Sequence of chain 2.A:
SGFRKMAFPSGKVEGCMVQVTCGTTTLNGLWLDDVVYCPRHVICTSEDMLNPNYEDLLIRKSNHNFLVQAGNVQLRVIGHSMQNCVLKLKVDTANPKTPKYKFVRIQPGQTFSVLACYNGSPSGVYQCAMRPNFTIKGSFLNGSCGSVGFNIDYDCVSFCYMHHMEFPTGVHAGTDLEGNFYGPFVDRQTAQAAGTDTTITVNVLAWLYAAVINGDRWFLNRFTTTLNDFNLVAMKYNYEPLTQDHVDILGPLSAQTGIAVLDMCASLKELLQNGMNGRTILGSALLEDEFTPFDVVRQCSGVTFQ

Sequence of chain 1.A:
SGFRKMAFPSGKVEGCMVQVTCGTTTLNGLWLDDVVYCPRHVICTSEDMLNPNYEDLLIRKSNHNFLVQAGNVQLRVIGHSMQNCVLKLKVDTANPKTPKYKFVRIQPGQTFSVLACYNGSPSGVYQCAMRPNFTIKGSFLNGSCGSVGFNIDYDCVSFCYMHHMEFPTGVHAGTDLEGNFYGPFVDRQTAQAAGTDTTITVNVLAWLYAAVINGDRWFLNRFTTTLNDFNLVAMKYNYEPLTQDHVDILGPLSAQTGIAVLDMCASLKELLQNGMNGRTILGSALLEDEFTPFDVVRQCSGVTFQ

Binding-site contacts:
Ligand atom C20 contacts residue HIS41 of chain 2.A at 3.6 Å.
Ligand atom O3 contacts residue GLU166 of chain 2.A at 2.8 Å (salt-bridge).
Ligand atom F1 contacts residue PRO168 of chain 2.A at 3.3 Å.
Ligand atom F1 contacts residue PHE167 of chain 2.A at 3.3 Å.
Ligand atom N5 contacts residue CYS145 of chain 2.A at 2.7 Å (h-bond).
Ligand atom F3 contacts residue PHE167 of chain 2.A at 3.3 Å.
Ligand atom O3 contacts residue MET165 of chain 2.A at 3.3 Å.
Ligand atom C20 contacts residue MET49 of chain 2.A at 3.6 Å (hydrophobic).
Ligand atom C23 contacts residue GLU166 of chain 2.A at 3.3 Å.
Ligand atom C6 contacts residue ASN142 of chain 2.A at 3.6 Å.
Ligand atom F2 contacts residue MET165 of chain 2.A at 3.1 Å.
Ligand atom F2 contacts residue GLU166 of chain 2.A at 3.0 Å.
Ligand atom O1 contacts residue HIS163 of chain 2.A at 2.7 Å (h-bond).
Ligand atom C20 contacts residue TYR54 of chain 2.A at 3.6 Å (hydrophobic).
Ligand atom F3 contacts residue MET165 of chain 2.A at 3.1 Å.
Ligand atom O1 contacts residue HIS172 of chain 2.A at 3.5 Å.
Ligand atom O1 contacts residue PHE140 of chain 2.A at 3.5 Å.
Ligand atom C4 contacts residue SER144 of chain 2.A at 3.7 Å.
Ligand atom O4 contacts residue GLN189 of chain 2.A at 3.2 Å.
Ligand atom C9 contacts residue HIS164 of chain 2.A at 3.5 Å.
Ligand atom N5 contacts residue SER144 of chain 2.A at 3.4 Å (h-bond).
Ligand atom C4 contacts residue CYS145 of chain 2.A at 3.2 Å (hydrophobic).
Ligand atom N5 contacts residue GLY143 of chain 2.A at 3.5 Å (h-bond).
Ligand atom C21 contacts residue GLU166 of chain 2.A at 3.6 Å.
Ligand atom F2 contacts residue PHE167 of chain 2.A at 3.1 Å.
Ligand atom N2 contacts residue PHE140 of chain 2.A at 3.4 Å (h-bond).
Ligand atom C3 contacts residue CYS145 of chain 2.A at 1.8 Å (hydrophobic).
Ligand atom N2 contacts residue GLU166 of chain 2.A at 2.8 Å (salt-bridge).
Ligand atom C10 contacts residue GLN189 of chain 2.A at 3.4 Å.
Ligand atom C22 contacts residue MET165 of chain 2.A at 3.5 Å (hydrophobic).
Ligand atom O1 contacts residue GLU166 of chain 2.A at 3.3 Å.
Ligand atom N4 contacts residue GLU166 of chain 2.A at 2.7 Å (salt-bridge).
Ligand atom F1 contacts residue GLU166 of chain 2.A at 3.3 Å.
Ligand atom N1 contacts residue HIS164 of chain 2.A at 2.9 Å (h-bond).
Ligand atom N1 contacts residue CYS145 of chain 2.A at 2.9 Å (h-bond).
Ligand atom F3 contacts residue THR190 of chain 2.A at 3.1 Å.
Ligand atom C8 contacts residue GLU166 of chain 2.A at 3.4 Å.
Ligand atom C22 contacts residue PHE167 of chain 2.A at 3.5 Å (hydrophobic).
Ligand atom C2 contacts residue CYS145 of chain 2.A at 2.7 Å (hydrophobic).
Ligand atom C22 contacts residue GLU166 of chain 2.A at 3.5 Å.

This protein binds this small molecule.
Small molecule (SMILES): [H]/N=C/[C@H](C[C@@H]1CCNC1=O)NC(=O)[C@@H]1[C@@H]2[C@H](CN1C(=O)[C@@H](NC(=O)C(F)(F)F)C(C)(C)C)C2(C)C